This small molecule binds to this protein.
Small molecule (SMILES): N[C@H](S)c1cccnc1

Sequence of chain 1.B:
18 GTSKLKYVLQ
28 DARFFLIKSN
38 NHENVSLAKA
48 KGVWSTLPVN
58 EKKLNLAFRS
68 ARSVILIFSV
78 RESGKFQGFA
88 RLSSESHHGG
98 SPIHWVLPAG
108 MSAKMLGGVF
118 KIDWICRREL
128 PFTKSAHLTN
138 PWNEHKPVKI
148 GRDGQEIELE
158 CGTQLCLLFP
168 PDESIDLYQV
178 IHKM

Binding-site contacts:
Ligand atom N08 contacts residue SER52 of chain 1.B at 3.6 Å (h-bond).
Ligand atom C09 contacts residue TRP51 of chain 1.B at 3.7 Å (hydrophobic).
Ligand atom C02 contacts residue TRP102 of chain 1.B at 4.3 Å (hydrophobic).
Ligand atom C06 contacts residue MET108 of chain 1.B at 3.5 Å (hydrophobic).
Ligand atom S03 contacts residue ASN41 of chain 1.B at 3.1 Å (h-bond).
Ligand atom N01 contacts residue TRP102 of chain 1.B at 3.7 Å.
Ligand atom N08 contacts residue THR53 of chain 1.B at 3.7 Å.
Ligand atom C07 contacts residue LEU113 of chain 1.B at 4.4 Å (hydrophobic).
Ligand atom N08 contacts residue LEU113 of chain 1.B at 4.5 Å.
Ligand atom C06 contacts residue LEU113 of chain 1.B at 4.1 Å (hydrophobic).
Ligand atom S03 contacts residue ASN37 of chain 1.B at 4.1 Å.
Ligand atom C04 contacts residue LEU113 of chain 1.B at 3.9 Å (hydrophobic).
Ligand atom N08 contacts residue ASP150 of chain 1.B at 3.5 Å (salt-bridge).
Ligand atom N08 contacts residue TRP51 of chain 1.B at 4.2 Å.
Ligand atom C07 contacts residue THR53 of chain 1.B at 4.4 Å.
Ligand atom C05 contacts residue LEU113 of chain 1.B at 3.9 Å (hydrophobic).
Ligand atom S03 contacts residue TRP102 of chain 1.B at 4.2 Å.
Ligand atom C02 contacts residue SER52 of chain 1.B at 3.6 Å.
Ligand atom C02 contacts residue LEU113 of chain 1.B at 3.7 Å (hydrophobic).
Ligand atom C07 contacts residue ASP150 of chain 1.B at 3.3 Å.
Ligand atom N08 contacts residue LEU54 of chain 1.B at 4.2 Å.
Ligand atom N01 contacts residue SER52 of chain 1.B at 2.8 Å (h-bond).
Ligand atom C09 contacts residue SER52 of chain 1.B at 2.8 Å.
Ligand atom C09 contacts residue THR53 of chain 1.B at 3.9 Å.
Ligand atom C09 contacts residue LEU113 of chain 1.B at 4.3 Å (hydrophobic).
Ligand atom C06 contacts residue ASP150 of chain 1.B at 4.5 Å.
Ligand atom C07 contacts residue LEU54 of chain 1.B at 4.1 Å (hydrophobic).
Ligand atom C06 contacts residue LEU54 of chain 1.B at 4.3 Å (hydrophobic).
Ligand atom C05 contacts residue PRO105 of chain 1.B at 4.3 Å (hydrophobic).
Ligand atom C04 contacts residue TRP51 of chain 1.B at 4.5 Å (hydrophobic).
Ligand atom C04 contacts residue SER52 of chain 1.B at 3.5 Å.
Ligand atom C05 contacts residue MET108 of chain 1.B at 3.5 Å (hydrophobic).
Ligand atom N01 contacts residue LEU113 of chain 1.B at 4.3 Å.
Ligand atom N01 contacts residue TRP51 of chain 1.B at 3.8 Å.